Sequence of chain 1.B:
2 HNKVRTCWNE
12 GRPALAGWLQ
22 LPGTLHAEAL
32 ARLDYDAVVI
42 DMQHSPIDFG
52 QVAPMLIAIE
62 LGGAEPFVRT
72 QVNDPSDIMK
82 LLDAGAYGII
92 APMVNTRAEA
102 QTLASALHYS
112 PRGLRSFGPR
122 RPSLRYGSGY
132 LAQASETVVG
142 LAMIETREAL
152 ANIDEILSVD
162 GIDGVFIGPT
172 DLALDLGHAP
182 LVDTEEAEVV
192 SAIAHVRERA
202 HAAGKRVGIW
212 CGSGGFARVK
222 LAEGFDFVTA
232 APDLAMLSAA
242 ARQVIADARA

The protein below binds the small molecule below.
Small molecule (SMILES): O=C(O)C(=O)CO

Binding-site contacts:
Ligand atom C2 contacts residue MET144 of chain 1.B at 3.7 Å (hydrophobic).
Ligand atom O2 contacts residue GLY169 of chain 1.B at 3.3 Å.
Ligand atom O1 contacts residue GLU146 of chain 1.B at 3.1 Å (salt-bridge).
Ligand atom C3 contacts residue MET144 of chain 1.B at 3.7 Å (hydrophobic).
Ligand atom O1 contacts residue MG1 of chain 1.K at 2.1 Å.
Ligand atom C2 contacts residue ARG70 of chain 1.B at 3.7 Å.
Ligand atom O2 contacts residue THR171 of chain 1.B at 2.7 Å (h-bond).
Ligand atom C1 contacts residue MG1 of chain 1.K at 2.8 Å.
Ligand atom C1 contacts residue PRO170 of chain 1.B at 4.0 Å (hydrophobic).
Ligand atom C1 contacts residue ASP172 of chain 1.B at 3.8 Å.
Ligand atom C3 contacts residue TRP211 of chain 1.B at 3.6 Å (hydrophobic).
Ligand atom O2 contacts residue MG1 of chain 1.K at 4.0 Å.
Ligand atom C3 contacts residue ARG70 of chain 1.B at 3.9 Å.
Ligand atom C3 contacts residue MG1 of chain 1.K at 4.2 Å.
Ligand atom O3 contacts residue ARG70 of chain 1.B at 2.8 Å (salt-bridge).
Ligand atom O1 contacts residue GLY169 of chain 1.B at 3.7 Å.
Ligand atom O4 contacts residue GLY169 of chain 1.B at 4.2 Å.
Ligand atom O4 contacts residue PHE167 of chain 1.B at 3.5 Å.
Ligand atom O2 contacts residue TRP211 of chain 1.B at 3.9 Å.
Ligand atom O4 contacts residue ARG70 of chain 1.B at 3.0 Å (salt-bridge).
Ligand atom O3 contacts residue GLU146 of chain 1.B at 3.1 Å (salt-bridge).
Ligand atom C2 contacts residue GLU146 of chain 1.B at 3.7 Å.
Ligand atom O2 contacts residue ASP172 of chain 1.B at 3.8 Å.
Ligand atom C2 contacts residue MG1 of chain 1.K at 2.8 Å.
Ligand atom C2 contacts residue GLY169 of chain 1.B at 3.5 Å.
Ligand atom O3 contacts residue MG1 of chain 1.K at 2.1 Å.
Ligand atom O4 contacts residue TRP211 of chain 1.B at 3.8 Å.
Ligand atom C1 contacts residue GLY169 of chain 1.B at 3.3 Å.
Ligand atom C1 contacts residue GLU146 of chain 1.B at 3.7 Å.
Ligand atom O1 contacts residue THR171 of chain 1.B at 3.2 Å (h-bond).
Ligand atom O4 contacts residue MET144 of chain 1.B at 3.1 Å.
Ligand atom C1 contacts residue THR171 of chain 1.B at 3.2 Å.
Ligand atom C3 contacts residue PRO170 of chain 1.B at 4.3 Å (hydrophobic).
Ligand atom C3 contacts residue GLY169 of chain 1.B at 3.5 Å.
Ligand atom O3 contacts residue MET144 of chain 1.B at 3.3 Å.
Ligand atom O3 contacts residue GLY169 of chain 1.B at 4.1 Å.
Ligand atom O3 contacts residue ASP172 of chain 1.B at 4.2 Å.
Ligand atom O2 contacts residue PRO170 of chain 1.B at 3.4 Å (h-bond).
Ligand atom O4 contacts residue TRP19 of chain 1.B at 4.0 Å.
Ligand atom O1 contacts residue ASP172 of chain 1.B at 3.1 Å (salt-bridge).